Sequence of chain 1.A:
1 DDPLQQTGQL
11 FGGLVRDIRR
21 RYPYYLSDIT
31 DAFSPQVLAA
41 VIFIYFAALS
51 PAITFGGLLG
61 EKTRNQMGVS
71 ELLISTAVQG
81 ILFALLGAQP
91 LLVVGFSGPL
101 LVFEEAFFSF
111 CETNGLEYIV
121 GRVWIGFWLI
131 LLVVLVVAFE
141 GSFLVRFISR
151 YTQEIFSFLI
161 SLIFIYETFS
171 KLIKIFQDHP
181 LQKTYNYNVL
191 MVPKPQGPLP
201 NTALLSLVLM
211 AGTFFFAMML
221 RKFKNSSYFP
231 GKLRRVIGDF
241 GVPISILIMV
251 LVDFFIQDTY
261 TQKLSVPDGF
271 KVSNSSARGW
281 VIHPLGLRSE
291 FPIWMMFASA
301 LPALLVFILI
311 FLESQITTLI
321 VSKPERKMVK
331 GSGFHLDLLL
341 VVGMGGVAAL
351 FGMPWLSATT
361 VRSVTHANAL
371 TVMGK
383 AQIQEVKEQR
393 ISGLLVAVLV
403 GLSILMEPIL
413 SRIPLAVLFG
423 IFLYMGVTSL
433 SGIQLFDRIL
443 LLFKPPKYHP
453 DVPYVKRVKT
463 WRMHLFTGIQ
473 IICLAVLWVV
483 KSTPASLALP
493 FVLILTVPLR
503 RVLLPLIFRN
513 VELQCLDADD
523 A

This small molecule binds to this protein.
Small molecule (SMILES): O=S(=O)(O)c1cc(N=C=S)ccc1/C=C/c1ccc(N=C=S)cc1S(=O)(=O)O

Binding-site contacts:
Ligand atom NAS contacts residue ILE160 of chain 1.A at 3.7 Å.
Ligand atom CAK contacts residue GLY98 of chain 1.A at 3.7 Å.
Ligand atom OAX contacts residue LYS483 of chain 1.A at 2.5 Å (salt-bridge).
Ligand atom SAU contacts residue LEU495 of chain 1.A at 3.9 Å.
Ligand atom SBB contacts residue LYS171 of chain 1.A at 1.7 Å (salt-bridge).
Ligand atom OAD contacts residue PHE164 of chain 1.A at 3.8 Å.
Ligand atom CAN contacts residue PRO99 of chain 1.A at 3.7 Å (hydrophobic).
Ligand atom CAJ contacts residue PHE55 of chain 1.A at 4.0 Å (hydrophobic).
Ligand atom CAO contacts residue PRO99 of chain 1.A at 3.5 Å (hydrophobic).
Ligand atom OAD contacts residue ILE163 of chain 1.A at 4.0 Å.
Ligand atom OAC contacts residue PHE55 of chain 1.A at 3.7 Å.
Ligand atom OAW contacts residue GLY98 of chain 1.A at 3.6 Å.
Ligand atom OAA contacts residue PHE164 of chain 1.A at 3.2 Å.
Ligand atom CBA contacts residue LYS171 of chain 1.A at 1.4 Å.
Ligand atom CAM contacts residue ILE163 of chain 1.A at 3.6 Å (hydrophobic).
Ligand atom CAE contacts residue PHE55 of chain 1.A at 3.9 Å (hydrophobic).
Ligand atom CAI contacts residue GLU167 of chain 1.A at 3.7 Å.
Ligand atom CAJ contacts residue GLU167 of chain 1.A at 3.9 Å.
Ligand atom OAW contacts residue PRO99 of chain 1.A at 4.0 Å.
Ligand atom SBB contacts residue THR54 of chain 1.A at 4.0 Å.
Ligand atom CAF contacts residue GLU167 of chain 1.A at 3.7 Å.
Ligand atom CAQ contacts residue ILE160 of chain 1.A at 3.5 Å (hydrophobic).
Ligand atom SAU contacts residue LEU491 of chain 1.A at 3.9 Å.
Ligand atom CAP contacts residue PRO99 of chain 1.A at 3.4 Å (hydrophobic).
Ligand atom NAS contacts residue PRO99 of chain 1.A at 3.5 Å.
Ligand atom CAT contacts residue ILE160 of chain 1.A at 3.9 Å (hydrophobic).
Ligand atom SAV contacts residue LYS483 of chain 1.A at 3.9 Å.
Ligand atom CBA contacts residue THR54 of chain 1.A at 3.7 Å.
Ligand atom CAQ contacts residue PRO99 of chain 1.A at 3.9 Å (hydrophobic).
Ligand atom CAG contacts residue LYS171 of chain 1.A at 3.5 Å.
Ligand atom CAL contacts residue ILE163 of chain 1.A at 3.5 Å (hydrophobic).
Ligand atom NAZ contacts residue LYS171 of chain 1.A at 2.3 Å (salt-bridge).
Ligand atom CAR contacts residue ILE163 of chain 1.A at 3.8 Å (hydrophobic).
Ligand atom CAG contacts residue GLU167 of chain 1.A at 3.7 Å.
Ligand atom NAZ contacts residue GLU167 of chain 1.A at 3.9 Å.
Ligand atom CAE contacts residue GLU167 of chain 1.A at 4.0 Å.
Ligand atom SAU contacts residue LEU159 of chain 1.A at 3.9 Å.
Ligand atom CAM contacts residue PRO99 of chain 1.A at 3.9 Å (hydrophobic).
Ligand atom CAR contacts residue PRO99 of chain 1.A at 4.0 Å (hydrophobic).
Ligand atom CAH contacts residue GLU167 of chain 1.A at 3.4 Å.